Binding-site contacts:
Ligand atom N2 contacts residue ASP125 of chain 1.B at 3.0 Å (salt-bridge).
Ligand atom O7 contacts residue LYS122 of chain 1.B at 4.2 Å.
Ligand atom C5 contacts residue ASN126 of chain 1.B at 3.7 Å.
Ligand atom C8 contacts residue ASP125 of chain 1.B at 1.4 Å.
Ligand atom C1 contacts residue ASN126 of chain 1.B at 1.4 Å.
Ligand atom C7 contacts residue ASN126 of chain 1.B at 4.0 Å.
Ligand atom C2 contacts residue ASP125 of chain 1.B at 4.4 Å.
Ligand atom C8 contacts residue LYS122 of chain 1.B at 3.3 Å.
Ligand atom C4 contacts residue ASN126 of chain 1.B at 4.2 Å.
Ligand atom C2 contacts residue ASN126 of chain 1.B at 2.5 Å.
Ligand atom O6 contacts residue ASN126 of chain 1.B at 4.5 Å.
Ligand atom O5 contacts residue ASN126 of chain 1.B at 2.3 Å (h-bond).
Ligand atom C7 contacts residue ASP125 of chain 1.B at 2.6 Å.
Ligand atom N2 contacts residue ASN126 of chain 1.B at 3.0 Å (h-bond).
Ligand atom C7 contacts residue LYS122 of chain 1.B at 4.2 Å.
Ligand atom C3 contacts residue ASN126 of chain 1.B at 3.8 Å.
Ligand atom O7 contacts residue ASP125 of chain 1.B at 3.6 Å.

Sequence of chain 1.B:
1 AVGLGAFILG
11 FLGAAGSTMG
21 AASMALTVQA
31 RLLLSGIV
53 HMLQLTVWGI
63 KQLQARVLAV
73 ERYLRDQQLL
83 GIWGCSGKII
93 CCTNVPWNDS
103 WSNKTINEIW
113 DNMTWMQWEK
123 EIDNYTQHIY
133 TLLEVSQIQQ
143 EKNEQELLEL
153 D

The protein below binds the small molecule below.
Small molecule (SMILES): CC(=O)N[C@@H]1[C@@H](O)[C@H](O)[C@@H](CO)O[C@H]1O